Sequence of chain 13.C:
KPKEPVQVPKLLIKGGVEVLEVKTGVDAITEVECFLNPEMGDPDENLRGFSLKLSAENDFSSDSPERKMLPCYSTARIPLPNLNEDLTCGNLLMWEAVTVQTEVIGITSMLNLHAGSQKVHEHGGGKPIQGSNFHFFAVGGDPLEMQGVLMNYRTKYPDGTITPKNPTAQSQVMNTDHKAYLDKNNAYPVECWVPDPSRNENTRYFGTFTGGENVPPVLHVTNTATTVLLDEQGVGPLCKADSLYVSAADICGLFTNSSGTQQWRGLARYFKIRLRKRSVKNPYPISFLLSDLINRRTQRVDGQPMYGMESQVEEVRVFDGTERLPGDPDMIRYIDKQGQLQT

Binding-site contacts:
Ligand atom C1 contacts residue SER274 of chain 13.D at 3.4 Å.
Ligand atom O10 contacts residue PHE75 of chain 13.E at 2.6 Å.
Ligand atom O1A contacts residue ASN272 of chain 13.D at 3.6 Å (h-bond).
Ligand atom C5 contacts residue LYS68 of chain 13.D at 3.7 Å.
Ligand atom N5 contacts residue ASN272 of chain 13.D at 3.3 Å (h-bond).
Ligand atom C11 contacts residue PHE270 of chain 13.D at 3.9 Å (hydrophobic).
Ligand atom O8 contacts residue ASN272 of chain 13.D at 3.4 Å (h-bond).
Ligand atom C1 contacts residue THR276 of chain 13.D at 3.4 Å.
Ligand atom C9 contacts residue GLN278 of chain 13.D at 3.2 Å.
Ligand atom N5 contacts residue GLN278 of chain 13.D at 3.9 Å.
Ligand atom N5 contacts residue LYS68 of chain 13.D at 2.9 Å (salt-bridge).
Ligand atom C9 contacts residue LYS68 of chain 13.D at 3.8 Å.
Ligand atom C11 contacts residue GLN278 of chain 13.D at 3.5 Å.
Ligand atom N5 contacts residue PHE75 of chain 13.E at 3.8 Å.
Ligand atom C11 contacts residue HIS138 of chain 13.C at 3.3 Å.
Ligand atom C6 contacts residue ASN272 of chain 13.D at 3.7 Å.
Ligand atom C7 contacts residue GLN278 of chain 13.D at 3.8 Å.
Ligand atom C11 contacts residue PHE75 of chain 13.E at 1.8 Å (hydrophobic).
Ligand atom C11 contacts residue PHE65 of chain 13.D at 3.8 Å (hydrophobic).
Ligand atom C11 contacts residue THR276 of chain 13.D at 3.4 Å.
Ligand atom O1A contacts residue SER274 of chain 13.D at 3.8 Å.
Ligand atom C11 contacts residue LEU62 of chain 13.D at 3.9 Å (hydrophobic).
Ligand atom O1A contacts residue THR276 of chain 13.D at 2.6 Å (h-bond).
Ligand atom C11 contacts residue ASN272 of chain 13.D at 3.6 Å.
Ligand atom O1B contacts residue THR276 of chain 13.D at 3.5 Å (h-bond).
Ligand atom C11 contacts residue LYS68 of chain 13.D at 3.7 Å.
Ligand atom O8 contacts residue LYS68 of chain 13.D at 3.5 Å.
Ligand atom O7 contacts residue LEU62 of chain 13.D at 3.5 Å.
Ligand atom O10 contacts residue LEU62 of chain 13.D at 3.1 Å.
Ligand atom O1B contacts residue SER274 of chain 13.D at 2.4 Å (h-bond).
Ligand atom O8 contacts residue GLN278 of chain 13.D at 3.5 Å (h-bond).
Ligand atom C6 contacts residue LYS68 of chain 13.D at 3.8 Å.
Ligand atom C10 contacts residue LYS68 of chain 13.D at 3.8 Å.
Ligand atom O9 contacts residue LEU67 of chain 13.D at 3.2 Å.
Ligand atom C8 contacts residue GLN278 of chain 13.D at 3.7 Å.
Ligand atom C10 contacts residue PHE75 of chain 13.E at 2.7 Å (hydrophobic).
Ligand atom O9 contacts residue LYS68 of chain 13.D at 2.8 Å (salt-bridge).
Ligand atom C10 contacts residue LEU62 of chain 13.D at 3.5 Å (hydrophobic).
Ligand atom O1B contacts residue LYS68 of chain 13.D at 3.6 Å.
Ligand atom O8 contacts residue THR276 of chain 13.D at 3.8 Å.

Sequence of chain 13.D:
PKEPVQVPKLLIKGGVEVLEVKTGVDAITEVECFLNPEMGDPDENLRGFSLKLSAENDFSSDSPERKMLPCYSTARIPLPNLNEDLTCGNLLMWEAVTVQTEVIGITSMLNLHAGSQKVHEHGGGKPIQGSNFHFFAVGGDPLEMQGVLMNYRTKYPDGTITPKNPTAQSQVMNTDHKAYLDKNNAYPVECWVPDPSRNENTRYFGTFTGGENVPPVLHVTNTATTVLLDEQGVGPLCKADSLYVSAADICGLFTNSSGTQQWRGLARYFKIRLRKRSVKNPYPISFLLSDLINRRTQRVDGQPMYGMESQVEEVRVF

Sequence of chain 13.E:
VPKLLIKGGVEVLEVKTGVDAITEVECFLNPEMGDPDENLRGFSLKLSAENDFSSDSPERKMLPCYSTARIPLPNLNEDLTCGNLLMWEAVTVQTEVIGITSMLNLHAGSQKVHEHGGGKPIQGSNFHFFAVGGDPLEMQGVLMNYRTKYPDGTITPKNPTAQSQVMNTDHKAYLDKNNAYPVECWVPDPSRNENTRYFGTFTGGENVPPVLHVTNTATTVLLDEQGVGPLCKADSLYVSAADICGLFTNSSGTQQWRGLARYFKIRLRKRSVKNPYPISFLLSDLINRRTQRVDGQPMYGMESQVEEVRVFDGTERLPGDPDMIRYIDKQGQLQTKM

The protein below binds the small molecule below.
Small molecule (SMILES): CC(=O)N[C@H]1[C@H]([C@H](O)[C@H](O)CO)O[C@@](O[C@H](CO)[C@@H](O)[C@@H]2O[C@@H](C(=O)O)C[C@H](O)[C@H]2NC(C)=O)(C(=O)O)C[C@@H]1O